Sequence of chain 1.B:
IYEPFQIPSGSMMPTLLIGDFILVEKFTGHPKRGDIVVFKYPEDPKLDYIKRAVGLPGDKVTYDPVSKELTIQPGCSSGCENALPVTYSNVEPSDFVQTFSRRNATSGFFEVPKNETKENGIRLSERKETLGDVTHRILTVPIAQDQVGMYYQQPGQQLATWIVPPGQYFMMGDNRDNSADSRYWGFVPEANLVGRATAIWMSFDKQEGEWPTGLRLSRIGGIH

A small-molecule ligand and the protein it binds are described below.
Small molecule (SMILES): O=C(N1CCOCC1)N1CCS1(=O)=O

Sequence of chain 1.D:
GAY

Binding-site contacts:
Ligand atom C13 contacts residue GLU233 of chain 1.B at 4.1 Å.
Ligand atom C4 contacts residue ALA205 of chain 1.B at 3.0 Å (hydrophobic).
Ligand atom N6 contacts residue SER16 of chain 1.B at 4.0 Å.
Ligand atom S1 contacts residue SER14 of chain 1.B at 3.8 Å.
Ligand atom C10 contacts residue TYR6 of chain 1.D at 4.0 Å (hydrophobic).
Ligand atom O8 contacts residue TYR6 of chain 1.D at 4.4 Å.
Ligand atom C5 contacts residue SER204 of chain 1.B at 4.2 Å.
Ligand atom N9 contacts residue SER14 of chain 1.B at 4.2 Å.
Ligand atom C11 contacts residue SER14 of chain 1.B at 3.4 Å.
Ligand atom C13 contacts residue 5PG4 of chain 1.D at 4.5 Å.
Ligand atom O14 contacts residue GLU233 of chain 1.B at 3.5 Å (salt-bridge).
Ligand atom S1 contacts residue SER16 of chain 1.B at 3.9 Å.
Ligand atom O2 contacts residue SER14 of chain 1.B at 3.4 Å (h-bond).
Ligand atom O3 contacts residue SER14 of chain 1.B at 4.3 Å.
Ligand atom O8 contacts residue ALA205 of chain 1.B at 4.1 Å.
Ligand atom O3 contacts residue ASN203 of chain 1.B at 4.4 Å.
Ligand atom C7 contacts residue SER14 of chain 1.B at 4.5 Å.
Ligand atom C4 contacts residue SER204 of chain 1.B at 3.4 Å.
Ligand atom C5 contacts residue LYS71 of chain 1.B at 3.5 Å.
Ligand atom C5 contacts residue SER16 of chain 1.B at 4.0 Å.
Ligand atom N6 contacts residue TYR6 of chain 1.D at 3.3 Å (h-bond).
Ligand atom C5 contacts residue TYR6 of chain 1.D at 3.7 Å (hydrophobic).
Ligand atom C4 contacts residue SER16 of chain 1.B at 4.1 Å.
Ligand atom N6 contacts residue LYS71 of chain 1.B at 4.4 Å.
Ligand atom S1 contacts residue ASN203 of chain 1.B at 3.7 Å.
Ligand atom N6 contacts residue SER14 of chain 1.B at 3.5 Å (h-bond).
Ligand atom N9 contacts residue TYR6 of chain 1.D at 4.1 Å.
Ligand atom C13 contacts residue PRO13 of chain 1.B at 4.0 Å (hydrophobic).
Ligand atom C4 contacts residue TRT1 of chain 1.N at 3.6 Å.
Ligand atom C5 contacts residue ALA205 of chain 1.B at 3.4 Å (hydrophobic).
Ligand atom C12 contacts residue TYR6 of chain 1.D at 4.1 Å (hydrophobic).
Ligand atom O2 contacts residue GLY15 of chain 1.B at 3.9 Å.
Ligand atom C11 contacts residue TYR6 of chain 1.D at 3.4 Å (hydrophobic).
Ligand atom O8 contacts residue TYR69 of chain 1.B at 4.4 Å.
Ligand atom C7 contacts residue TYR6 of chain 1.D at 3.8 Å (hydrophobic).
Ligand atom C4 contacts residue ASN203 of chain 1.B at 3.5 Å.
Ligand atom C13 contacts residue TYR6 of chain 1.D at 3.5 Å (hydrophobic).
Ligand atom O2 contacts residue ASN203 of chain 1.B at 3.0 Å (h-bond).
Ligand atom C13 contacts residue SER14 of chain 1.B at 3.7 Å.
Ligand atom O2 contacts residue SER16 of chain 1.B at 3.0 Å.